Sequence of chain 1.H:
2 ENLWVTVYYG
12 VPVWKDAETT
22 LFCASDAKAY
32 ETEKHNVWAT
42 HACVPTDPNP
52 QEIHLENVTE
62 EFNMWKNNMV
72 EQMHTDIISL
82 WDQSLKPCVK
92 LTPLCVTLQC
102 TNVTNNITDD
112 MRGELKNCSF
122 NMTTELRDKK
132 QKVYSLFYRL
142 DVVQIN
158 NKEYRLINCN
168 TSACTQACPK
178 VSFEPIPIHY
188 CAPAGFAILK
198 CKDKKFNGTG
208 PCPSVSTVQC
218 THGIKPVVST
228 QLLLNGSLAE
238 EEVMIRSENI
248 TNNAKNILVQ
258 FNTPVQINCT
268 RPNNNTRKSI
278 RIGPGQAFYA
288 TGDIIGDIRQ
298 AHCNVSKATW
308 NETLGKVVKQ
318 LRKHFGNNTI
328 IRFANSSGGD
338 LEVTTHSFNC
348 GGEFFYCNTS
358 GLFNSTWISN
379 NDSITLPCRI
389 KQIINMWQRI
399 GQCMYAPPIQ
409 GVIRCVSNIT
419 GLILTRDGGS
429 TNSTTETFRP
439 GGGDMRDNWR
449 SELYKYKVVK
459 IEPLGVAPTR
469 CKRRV

Binding-site contacts:
Ligand atom C4 contacts residue ASN324 of chain 1.H at 4.2 Å.
Ligand atom O7 contacts residue ASN324 of chain 1.H at 2.9 Å (h-bond).
Ligand atom C7 contacts residue ASN324 of chain 1.H at 3.1 Å.
Ligand atom C5 contacts residue ASN324 of chain 1.H at 3.7 Å.
Ligand atom O6 contacts residue LYS316 of chain 1.H at 3.4 Å (salt-bridge).
Ligand atom C1 contacts residue ASN324 of chain 1.H at 1.4 Å.
Ligand atom C3 contacts residue ASN324 of chain 1.H at 3.8 Å.
Ligand atom C6 contacts residue LYS316 of chain 1.H at 4.3 Å.
Ligand atom C2 contacts residue ASN324 of chain 1.H at 2.5 Å.
Ligand atom O5 contacts residue ASN324 of chain 1.H at 2.4 Å (h-bond).
Ligand atom N2 contacts residue ASN324 of chain 1.H at 2.9 Å (h-bond).
Ligand atom C8 contacts residue ASN324 of chain 1.H at 4.3 Å.

This small molecule binds to this protein.
Small molecule (SMILES): CC(=O)N[C@@H]1[C@@H](O)[C@H](O)[C@@H](CO)O[C@H]1O